This protein binds this small molecule.
Small molecule (SMILES): CC(=O)N[C@@H]1[C@@H](O)[C@H](O)[C@@H](CO)O[C@H]1O

Sequence of chain 1.A:
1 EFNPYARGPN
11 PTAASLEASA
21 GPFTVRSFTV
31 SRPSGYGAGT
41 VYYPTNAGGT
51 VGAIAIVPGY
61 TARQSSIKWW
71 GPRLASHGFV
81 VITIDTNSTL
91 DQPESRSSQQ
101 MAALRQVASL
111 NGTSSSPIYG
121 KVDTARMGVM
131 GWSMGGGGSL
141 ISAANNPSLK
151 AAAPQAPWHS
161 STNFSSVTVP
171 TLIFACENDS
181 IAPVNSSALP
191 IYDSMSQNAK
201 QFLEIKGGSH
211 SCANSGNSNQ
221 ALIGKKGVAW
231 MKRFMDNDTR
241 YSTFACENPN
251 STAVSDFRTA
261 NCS

Binding-site contacts:
Ligand atom C1 contacts residue ASN111 of chain 1.A at 1.5 Å.
Ligand atom O5 contacts residue ASN111 of chain 1.A at 2.5 Å (h-bond).
Ligand atom O7 contacts residue THR124 of chain 1.A at 4.2 Å.
Ligand atom C3 contacts residue ASN111 of chain 1.A at 3.8 Å.
Ligand atom O5 contacts residue GLY120 of chain 1.A at 3.2 Å.
Ligand atom O6 contacts residue GLY120 of chain 1.A at 4.3 Å.
Ligand atom N2 contacts residue ASN111 of chain 1.A at 2.9 Å (h-bond).
Ligand atom C1 contacts residue VAL122 of chain 1.A at 3.4 Å (hydrophobic).
Ligand atom C2 contacts residue VAL122 of chain 1.A at 3.7 Å (hydrophobic).
Ligand atom C1 contacts residue GLY120 of chain 1.A at 3.8 Å.
Ligand atom C8 contacts residue ALA125 of chain 1.A at 4.3 Å (hydrophobic).
Ligand atom N2 contacts residue VAL122 of chain 1.A at 2.9 Å (h-bond).
Ligand atom C7 contacts residue VAL122 of chain 1.A at 3.8 Å (hydrophobic).
Ligand atom N2 contacts residue THR124 of chain 1.A at 4.3 Å.
Ligand atom C7 contacts residue ASN111 of chain 1.A at 3.8 Å.
Ligand atom C7 contacts residue THR124 of chain 1.A at 3.8 Å.
Ligand atom C8 contacts residue VAL122 of chain 1.A at 3.7 Å (hydrophobic).
Ligand atom C8 contacts residue ASP123 of chain 1.A at 3.6 Å.
Ligand atom C6 contacts residue GLY120 of chain 1.A at 3.5 Å.
Ligand atom O7 contacts residue ASN111 of chain 1.A at 4.5 Å.
Ligand atom C3 contacts residue VAL122 of chain 1.A at 4.4 Å (hydrophobic).
Ligand atom C8 contacts residue THR124 of chain 1.A at 2.8 Å.
Ligand atom C2 contacts residue ASN111 of chain 1.A at 2.5 Å.
Ligand atom N2 contacts residue ASP123 of chain 1.A at 4.4 Å.
Ligand atom C5 contacts residue GLY120 of chain 1.A at 3.3 Å.
Ligand atom C4 contacts residue ASN111 of chain 1.A at 4.3 Å.
Ligand atom C5 contacts residue ASN111 of chain 1.A at 3.8 Å.
Ligand atom C3 contacts residue THR50 of chain 1.A at 4.4 Å.